Sequence of chain 53.A:
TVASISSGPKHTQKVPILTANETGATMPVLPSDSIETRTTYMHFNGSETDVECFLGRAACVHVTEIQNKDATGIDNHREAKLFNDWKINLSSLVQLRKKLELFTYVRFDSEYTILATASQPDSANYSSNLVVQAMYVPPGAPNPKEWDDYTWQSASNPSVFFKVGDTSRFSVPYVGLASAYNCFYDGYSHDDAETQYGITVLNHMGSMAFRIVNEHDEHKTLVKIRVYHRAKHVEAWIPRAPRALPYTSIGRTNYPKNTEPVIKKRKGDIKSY

Sequence of chain 54.C:
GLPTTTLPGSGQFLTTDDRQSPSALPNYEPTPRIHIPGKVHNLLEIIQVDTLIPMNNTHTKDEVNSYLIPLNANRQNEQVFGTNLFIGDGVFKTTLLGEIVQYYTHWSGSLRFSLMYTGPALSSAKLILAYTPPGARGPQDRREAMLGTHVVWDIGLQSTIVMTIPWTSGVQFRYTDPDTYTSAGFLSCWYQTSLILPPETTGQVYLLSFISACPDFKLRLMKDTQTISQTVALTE

Sequence of chain 53.C:
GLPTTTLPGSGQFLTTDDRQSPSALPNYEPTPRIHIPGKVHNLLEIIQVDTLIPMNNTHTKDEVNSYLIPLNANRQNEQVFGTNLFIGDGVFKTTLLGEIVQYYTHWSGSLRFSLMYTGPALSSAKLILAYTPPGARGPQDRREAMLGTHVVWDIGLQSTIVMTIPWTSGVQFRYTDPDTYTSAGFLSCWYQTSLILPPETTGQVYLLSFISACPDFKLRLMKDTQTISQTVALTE

The small molecule below binds the protein below.
Small molecule (SMILES): Cc1cc(CCCCCOc2ccc(C3=NCCO3)cc2Cl)on1

Binding-site contacts:
Ligand atom C5C contacts residue VAL191 of chain 53.A at 3.9 Å (hydrophobic).
Ligand atom C5A contacts residue MET224 of chain 53.A at 3.5 Å (hydrophobic).
Ligand atom C3B contacts residue TYR152 of chain 53.A at 3.7 Å (hydrophobic).
Ligand atom C4B contacts residue PHE186 of chain 53.A at 3.4 Å (hydrophobic).
Ligand atom C1C contacts residue LEU106 of chain 53.A at 3.5 Å (hydrophobic).
Ligand atom C2B contacts residue VAL188 of chain 53.A at 3.7 Å (hydrophobic).
Ligand atom C5A contacts residue ALA150 of chain 53.A at 3.9 Å (hydrophobic).
Ligand atom O1 contacts residue MET221 of chain 53.A at 3.2 Å (h-bond).
Ligand atom N3A contacts residue PRO174 of chain 53.A at 3.7 Å.
Ligand atom C6B contacts residue TYR128 of chain 53.A at 3.8 Å (hydrophobic).
Ligand atom C2A contacts residue PHE186 of chain 53.A at 3.2 Å (hydrophobic).
Ligand atom CL1 contacts residue TYR128 of chain 53.A at 3.3 Å.
Ligand atom C5 contacts residue LEU106 of chain 53.A at 3.7 Å (hydrophobic).
Ligand atom C1B contacts residue VAL188 of chain 53.A at 3.9 Å (hydrophobic).
Ligand atom C4B contacts residue TYR152 of chain 53.A at 3.8 Å (hydrophobic).
Ligand atom O1A contacts residue MET224 of chain 53.A at 2.8 Å.
Ligand atom C2B contacts residue TYR152 of chain 53.A at 3.8 Å (hydrophobic).
Ligand atom C5C contacts residue TYR152 of chain 53.A at 3.9 Å (hydrophobic).
Ligand atom C4A contacts residue PRO174 of chain 53.A at 3.3 Å (hydrophobic).
Ligand atom N3A contacts residue ALA24 of chain 53.C at 3.6 Å.
Ligand atom C2C contacts residue TYR197 of chain 53.A at 3.8 Å (hydrophobic).
Ligand atom O1A contacts residue PHE186 of chain 53.A at 2.8 Å.
Ligand atom C1C contacts residue TYR128 of chain 53.A at 3.7 Å (hydrophobic).
Ligand atom C5B contacts residue MET224 of chain 53.A at 3.5 Å (hydrophobic).
Ligand atom C2C contacts residue TYR128 of chain 53.A at 3.8 Å (hydrophobic).
Ligand atom C4B contacts residue MET224 of chain 53.A at 3.8 Å (hydrophobic).
Ligand atom C31 contacts residue TYR197 of chain 53.A at 3.9 Å (hydrophobic).
Ligand atom C2A contacts residue MET224 of chain 53.A at 3.4 Å (hydrophobic).
Ligand atom C4C contacts residue VAL191 of chain 53.A at 3.5 Å (hydrophobic).
Ligand atom C4 contacts residue LEU106 of chain 53.A at 3.6 Å (hydrophobic).
Ligand atom C3C contacts residue TYR128 of chain 53.A at 3.4 Å (hydrophobic).
Ligand atom C5C contacts residue VAL188 of chain 53.A at 3.9 Å (hydrophobic).
Ligand atom C4C contacts residue VAL188 of chain 53.A at 3.9 Å (hydrophobic).
Ligand atom CL1 contacts residue ILE104 of chain 53.A at 3.5 Å.
Ligand atom O1B contacts residue ILE104 of chain 53.A at 3.8 Å.
Ligand atom C5A contacts residue PHE186 of chain 53.A at 3.4 Å (hydrophobic).
Ligand atom N3A contacts residue PHE186 of chain 53.A at 3.9 Å.
Ligand atom C5A contacts residue VAL176 of chain 53.A at 3.2 Å (hydrophobic).
Ligand atom C5B contacts residue PHE186 of chain 53.A at 3.5 Å (hydrophobic).
Ligand atom N2 contacts residue ASN219 of chain 53.A at 3.6 Å.